Sequence of chain 1.A:
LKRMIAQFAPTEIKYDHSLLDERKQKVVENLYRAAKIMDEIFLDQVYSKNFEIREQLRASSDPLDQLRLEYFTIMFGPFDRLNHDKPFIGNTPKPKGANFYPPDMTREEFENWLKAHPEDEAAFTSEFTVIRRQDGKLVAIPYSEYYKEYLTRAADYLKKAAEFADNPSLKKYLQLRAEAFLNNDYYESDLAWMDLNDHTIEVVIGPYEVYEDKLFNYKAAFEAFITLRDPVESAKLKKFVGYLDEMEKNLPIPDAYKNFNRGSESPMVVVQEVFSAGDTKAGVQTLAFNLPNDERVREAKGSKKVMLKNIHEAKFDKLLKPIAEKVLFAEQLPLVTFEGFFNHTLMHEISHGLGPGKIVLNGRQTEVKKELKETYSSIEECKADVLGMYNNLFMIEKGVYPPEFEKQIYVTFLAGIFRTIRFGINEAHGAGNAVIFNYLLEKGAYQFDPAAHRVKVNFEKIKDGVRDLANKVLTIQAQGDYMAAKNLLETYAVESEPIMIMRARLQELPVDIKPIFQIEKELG

The small molecule below binds the protein below.
Small molecule (SMILES): C[C@H](N)C(=O)O

Binding-site contacts:
Ligand atom O contacts residue LYS1 of chain 1.G at 2.4 Å (salt-bridge).
Ligand atom CA contacts residue LYS1 of chain 1.G at 2.3 Å.
Ligand atom C contacts residue LEU318 of chain 1.A at 3.9 Å (hydrophobic).
Ligand atom O contacts residue THR317 of chain 1.A at 3.8 Å.
Ligand atom N contacts residue LYS1 of chain 1.G at 2.8 Å (salt-bridge).
Ligand atom CB contacts residue ALA319 of chain 1.A at 3.7 Å (hydrophobic).
Ligand atom O contacts residue LEU318 of chain 1.A at 2.9 Å (h-bond).
Ligand atom C contacts residue LYS1 of chain 1.G at 1.4 Å.
Ligand atom O contacts residue ALA319 of chain 1.A at 3.6 Å (h-bond).
Ligand atom CB contacts residue LYS1 of chain 1.G at 3.6 Å.